Binding-site contacts:
Ligand atom O2 contacts residue SER173 of chain 1.D at 4.0 Å.
Ligand atom O4 contacts residue THR172 of chain 1.C at 2.9 Å (h-bond).
Ligand atom C5 contacts residue SER173 of chain 1.D at 4.0 Å.
Ligand atom O6 contacts residue LEU89 of chain 1.D at 3.9 Å.
Ligand atom C3 contacts residue SER173 of chain 1.D at 3.9 Å.
Ligand atom O2 contacts residue ASP172 of chain 1.D at 4.0 Å.
Ligand atom C6 contacts residue PRO46 of chain 1.D at 3.7 Å (hydrophobic).
Ligand atom O6 contacts residue HIS171 of chain 1.C at 2.6 Å (h-bond).
Ligand atom C2 contacts residue SER173 of chain 1.D at 3.3 Å.
Ligand atom O5 contacts residue ASP172 of chain 1.D at 3.5 Å.
Ligand atom O5 contacts residue GLN171 of chain 1.D at 3.1 Å (h-bond).
Ligand atom O5 contacts residue SER173 of chain 1.D at 3.0 Å (h-bond).
Ligand atom C2 contacts residue ASP170 of chain 1.D at 3.8 Å.
Ligand atom O6 contacts residue ASP170 of chain 1.D at 3.6 Å.
Ligand atom C4 contacts residue THR172 of chain 1.C at 4.0 Å.
Ligand atom O4 contacts residue PRO46 of chain 1.D at 3.6 Å.
Ligand atom C2 contacts residue ASP172 of chain 1.D at 3.9 Å.
Ligand atom C4 contacts residue THR169 of chain 1.D at 4.0 Å.
Ligand atom O5 contacts residue ASP170 of chain 1.D at 3.6 Å.
Ligand atom O6 contacts residue GLN171 of chain 1.D at 2.6 Å (h-bond).
Ligand atom O4 contacts residue HIS171 of chain 1.C at 3.5 Å.
Ligand atom C6 contacts residue VAL170 of chain 1.C at 3.3 Å (hydrophobic).
Ligand atom O2 contacts residue ASP170 of chain 1.D at 3.0 Å (salt-bridge).
Ligand atom O6 contacts residue ASP172 of chain 1.D at 3.8 Å.
Ligand atom O4 contacts residue LYS45 of chain 1.D at 3.8 Å.
Ligand atom C4 contacts residue SER173 of chain 1.D at 3.8 Å.
Ligand atom C1 contacts residue ASP170 of chain 1.D at 3.6 Å.
Ligand atom O6 contacts residue PRO46 of chain 1.D at 3.3 Å.
Ligand atom C1 contacts residue ASP172 of chain 1.D at 3.5 Å.
Ligand atom C6 contacts residue GLN171 of chain 1.D at 3.2 Å.
Ligand atom C6 contacts residue LEU89 of chain 1.D at 3.7 Å (hydrophobic).
Ligand atom O2 contacts residue PRO46 of chain 1.D at 4.0 Å.
Ligand atom O6 contacts residue THR169 of chain 1.D at 3.9 Å.
Ligand atom C5 contacts residue GLN171 of chain 1.D at 3.7 Å.
Ligand atom O3 contacts residue THR172 of chain 1.C at 2.9 Å (h-bond).
Ligand atom C1 contacts residue GLN171 of chain 1.D at 4.0 Å.
Ligand atom C1 contacts residue SER173 of chain 1.D at 3.5 Å.
Ligand atom C6 contacts residue HIS171 of chain 1.C at 3.3 Å.
Ligand atom C6 contacts residue ASP172 of chain 1.D at 3.4 Å.
Ligand atom O4 contacts residue VAL170 of chain 1.C at 3.8 Å.

Sequence of chain 1.C:
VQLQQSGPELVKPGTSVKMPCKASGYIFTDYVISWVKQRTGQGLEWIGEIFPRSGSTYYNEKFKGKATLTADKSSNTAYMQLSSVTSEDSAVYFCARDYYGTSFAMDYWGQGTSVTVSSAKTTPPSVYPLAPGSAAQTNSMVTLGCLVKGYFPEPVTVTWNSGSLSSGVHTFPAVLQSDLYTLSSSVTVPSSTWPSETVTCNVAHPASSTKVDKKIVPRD

A protein and the small-molecule ligand that binds it are described below.
Small molecule (SMILES): OC[C@H]1O[C@H](O[C@H]2O[C@H](CO)[C@@H](O)[C@H](O)[C@H]2O)[C@H](O)[C@@H](O)[C@@H]1O

Sequence of chain 1.D:
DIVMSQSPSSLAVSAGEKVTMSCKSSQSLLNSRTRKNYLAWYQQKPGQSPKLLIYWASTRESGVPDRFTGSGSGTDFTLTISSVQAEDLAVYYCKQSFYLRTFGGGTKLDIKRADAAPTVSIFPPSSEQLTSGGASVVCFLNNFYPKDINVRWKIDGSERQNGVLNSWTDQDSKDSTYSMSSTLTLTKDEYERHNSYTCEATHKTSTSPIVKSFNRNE